Sequence of chain 1.A:
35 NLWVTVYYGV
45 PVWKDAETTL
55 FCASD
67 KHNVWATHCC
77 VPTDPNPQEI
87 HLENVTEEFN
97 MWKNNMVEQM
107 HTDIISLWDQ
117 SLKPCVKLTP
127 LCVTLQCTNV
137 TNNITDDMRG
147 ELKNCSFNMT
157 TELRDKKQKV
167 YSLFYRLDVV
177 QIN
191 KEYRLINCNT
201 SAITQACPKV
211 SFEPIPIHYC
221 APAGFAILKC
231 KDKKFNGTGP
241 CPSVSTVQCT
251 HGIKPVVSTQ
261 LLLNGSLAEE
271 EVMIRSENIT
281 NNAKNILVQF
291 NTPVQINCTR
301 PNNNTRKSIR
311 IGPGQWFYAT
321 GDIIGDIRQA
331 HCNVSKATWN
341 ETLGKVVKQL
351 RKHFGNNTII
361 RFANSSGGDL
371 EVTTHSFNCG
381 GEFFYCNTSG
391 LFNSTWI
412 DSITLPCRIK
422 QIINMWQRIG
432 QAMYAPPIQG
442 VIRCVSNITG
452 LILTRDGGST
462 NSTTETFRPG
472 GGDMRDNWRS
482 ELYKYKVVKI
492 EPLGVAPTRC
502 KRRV

The protein below binds the small molecule below.
Small molecule (SMILES): CC(=O)N[C@H]1[C@H](O[C@H]2[C@H](O)[C@@H](NC(C)=O)CO[C@@H]2CO)O[C@H](CO)[C@@H](O)[C@@H]1O

Binding-site contacts:
Ligand atom O3 contacts residue ASP322 of chain 1.A at 4.0 Å.
Ligand atom C1 contacts residue TYR167 of chain 1.A at 4.0 Å (hydrophobic).
Ligand atom C2 contacts residue ASN150 of chain 1.A at 2.6 Å.
Ligand atom O5 contacts residue ASN150 of chain 1.A at 2.4 Å (h-bond).
Ligand atom O7 contacts residue TYR167 of chain 1.A at 3.5 Å.
Ligand atom C7 contacts residue TYR167 of chain 1.A at 3.9 Å (hydrophobic).
Ligand atom C5 contacts residue ASN150 of chain 1.A at 3.8 Å.
Ligand atom C8 contacts residue VAL136 of chain 1.A at 3.8 Å (hydrophobic).
Ligand atom C8 contacts residue TYR167 of chain 1.A at 4.0 Å (hydrophobic).
Ligand atom C3 contacts residue TYR167 of chain 1.A at 4.2 Å (hydrophobic).
Ligand atom N2 contacts residue ASN150 of chain 1.A at 3.0 Å (h-bond).
Ligand atom C7 contacts residue ASP322 of chain 1.A at 3.6 Å.
Ligand atom O7 contacts residue TYR51 of chain 1.C at 4.2 Å.
Ligand atom C5 contacts residue TYR167 of chain 1.A at 4.1 Å (hydrophobic).
Ligand atom O5 contacts residue TYR167 of chain 1.A at 4.3 Å.
Ligand atom C3 contacts residue ASP322 of chain 1.A at 4.2 Å.
Ligand atom N2 contacts residue ASP322 of chain 1.A at 3.0 Å (salt-bridge).
Ligand atom C4 contacts residue ASN150 of chain 1.A at 4.3 Å.
Ligand atom C3 contacts residue ASN150 of chain 1.A at 3.9 Å.
Ligand atom C8 contacts residue ASP322 of chain 1.A at 3.4 Å.
Ligand atom C1 contacts residue ASN150 of chain 1.A at 1.5 Å.
Ligand atom C2 contacts residue ASP322 of chain 1.A at 4.1 Å.
Ligand atom O7 contacts residue VAL136 of chain 1.A at 4.2 Å.
Ligand atom O4 contacts residue TYR167 of chain 1.A at 4.0 Å.
Ligand atom O7 contacts residue ASN150 of chain 1.A at 3.4 Å (h-bond).
Ligand atom C7 contacts residue ASN150 of chain 1.A at 3.4 Å.
Ligand atom C8 contacts residue ASN138 of chain 1.A at 3.7 Å.
Ligand atom C7 contacts residue VAL136 of chain 1.A at 4.4 Å (hydrophobic).

Sequence of chain 1.C:
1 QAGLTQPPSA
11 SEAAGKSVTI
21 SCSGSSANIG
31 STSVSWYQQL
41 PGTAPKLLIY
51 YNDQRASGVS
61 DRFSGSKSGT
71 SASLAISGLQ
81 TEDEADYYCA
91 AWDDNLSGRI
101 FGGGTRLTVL